This small molecule binds to this protein.
Small molecule (SMILES): NC(=O)C[C@H](N)C(=O)O

Sequence of chain 1.C:
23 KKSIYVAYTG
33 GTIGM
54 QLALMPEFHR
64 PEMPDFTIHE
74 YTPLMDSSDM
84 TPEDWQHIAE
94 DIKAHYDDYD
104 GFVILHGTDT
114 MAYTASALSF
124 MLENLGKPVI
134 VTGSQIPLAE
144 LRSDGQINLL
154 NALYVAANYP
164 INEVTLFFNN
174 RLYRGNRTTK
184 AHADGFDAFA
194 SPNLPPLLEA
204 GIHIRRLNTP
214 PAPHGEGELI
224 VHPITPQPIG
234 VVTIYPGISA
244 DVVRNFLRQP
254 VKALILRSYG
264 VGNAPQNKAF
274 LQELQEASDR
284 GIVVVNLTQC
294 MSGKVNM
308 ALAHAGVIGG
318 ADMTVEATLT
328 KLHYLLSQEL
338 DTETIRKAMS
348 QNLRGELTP

Sequence of chain 1.A:
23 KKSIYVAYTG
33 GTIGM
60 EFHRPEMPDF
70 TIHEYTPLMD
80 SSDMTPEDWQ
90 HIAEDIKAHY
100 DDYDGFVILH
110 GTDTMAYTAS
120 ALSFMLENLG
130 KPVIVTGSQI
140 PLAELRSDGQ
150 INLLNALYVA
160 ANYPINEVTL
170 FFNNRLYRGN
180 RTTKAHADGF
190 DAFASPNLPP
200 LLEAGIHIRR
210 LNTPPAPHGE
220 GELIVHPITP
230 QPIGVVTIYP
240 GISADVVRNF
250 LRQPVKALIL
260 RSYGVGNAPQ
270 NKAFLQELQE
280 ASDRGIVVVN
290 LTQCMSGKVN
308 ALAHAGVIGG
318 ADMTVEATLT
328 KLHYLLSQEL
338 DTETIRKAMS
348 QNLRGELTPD

Binding-site contacts:
Ligand atom ND2 contacts residue GLU323 of chain 1.A at 2.6 Å (salt-bridge).
Ligand atom ND2 contacts residue EDO1 of chain 1.L at 4.4 Å.
Ligand atom CB contacts residue EDO1 of chain 1.L at 3.5 Å.
Ligand atom OXT contacts residue EDO1 of chain 1.AA at 2.9 Å (h-bond).
Ligand atom CA contacts residue CYS293 of chain 1.A at 3.5 Å (hydrophobic).
Ligand atom CG contacts residue GLU323 of chain 1.A at 3.5 Å.
Ligand atom N contacts residue THR291 of chain 1.A at 3.0 Å (h-bond).
Ligand atom CG contacts residue THR321 of chain 1.A at 4.1 Å.
Ligand atom N contacts residue CYS293 of chain 1.A at 2.9 Å (h-bond).
Ligand atom O contacts residue THR291 of chain 1.A at 3.7 Å.
Ligand atom N contacts residue GLN292 of chain 1.A at 3.8 Å.
Ligand atom C contacts residue GLN292 of chain 1.A at 3.6 Å.
Ligand atom CA contacts residue EDO1 of chain 1.L at 3.8 Å.
Ligand atom CB contacts residue MET294 of chain 1.A at 4.2 Å (hydrophobic).
Ligand atom O contacts residue VAL322 of chain 1.A at 3.5 Å.
Ligand atom CB contacts residue CYS293 of chain 1.A at 4.4 Å (hydrophobic).
Ligand atom ND2 contacts residue VAL322 of chain 1.A at 4.2 Å.
Ligand atom OD1 contacts residue EDO1 of chain 1.AA at 4.3 Å.
Ligand atom CG contacts residue EDO1 of chain 1.AA at 3.9 Å.
Ligand atom OD1 contacts residue EDO1 of chain 1.L at 3.8 Å.
Ligand atom C contacts residue VAL322 of chain 1.A at 4.0 Å (hydrophobic).
Ligand atom OD1 contacts residue VAL322 of chain 1.A at 2.8 Å (h-bond).
Ligand atom OXT contacts residue ARG260 of chain 1.C at 3.4 Å (salt-bridge).
Ligand atom OXT contacts residue ARG260 of chain 1.A at 3.5 Å (salt-bridge).
Ligand atom C contacts residue ARG260 of chain 1.A at 3.5 Å.
Ligand atom O contacts residue EDO1 of chain 1.AA at 3.8 Å.
Ligand atom O contacts residue ARG260 of chain 1.A at 2.8 Å (salt-bridge).
Ligand atom CA contacts residue GLN292 of chain 1.A at 3.6 Å.
Ligand atom C contacts residue EDO1 of chain 1.AA at 3.6 Å.
Ligand atom CG contacts residue THR182 of chain 1.A at 4.1 Å.
Ligand atom ND2 contacts residue THR321 of chain 1.A at 3.9 Å.
Ligand atom CG contacts residue EDO1 of chain 1.L at 3.7 Å.
Ligand atom CA contacts residue THR291 of chain 1.A at 4.2 Å.
Ligand atom N contacts residue EDO1 of chain 1.L at 3.1 Å (h-bond).
Ligand atom OD1 contacts residue THR321 of chain 1.A at 3.5 Å.
Ligand atom OD1 contacts residue GLU323 of chain 1.A at 3.6 Å (salt-bridge).
Ligand atom ND2 contacts residue EDO1 of chain 1.AA at 3.8 Å.
Ligand atom ND2 contacts residue THR182 of chain 1.A at 3.0 Å (h-bond).
Ligand atom CG contacts residue VAL322 of chain 1.A at 3.9 Å (hydrophobic).
Ligand atom O contacts residue GLN292 of chain 1.A at 3.5 Å (h-bond).